Sequence of chain 2.A:
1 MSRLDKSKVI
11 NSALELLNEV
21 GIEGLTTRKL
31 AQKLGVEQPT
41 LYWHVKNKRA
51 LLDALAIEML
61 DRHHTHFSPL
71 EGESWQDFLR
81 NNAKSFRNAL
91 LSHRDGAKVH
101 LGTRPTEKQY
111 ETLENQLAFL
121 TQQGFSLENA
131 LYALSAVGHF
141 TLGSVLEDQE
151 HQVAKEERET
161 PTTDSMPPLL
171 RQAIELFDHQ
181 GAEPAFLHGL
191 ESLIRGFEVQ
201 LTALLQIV

Binding-site contacts:
Ligand atom NZ contacts residue LEU101 of chain 2.A at 3.6 Å.
Ligand atom NZ contacts residue HIS100 of chain 2.A at 3.2 Å (h-bond).
Ligand atom O contacts residue HIS64 of chain 2.A at 3.5 Å (h-bond).
Ligand atom O contacts residue HIS151 of chain 1.A at 3.2 Å.
Ligand atom NE2 contacts residue GLY181 of chain 1.A at 3.6 Å.
Ligand atom CD contacts residue THR103 of chain 2.A at 3.2 Å.
Ligand atom CB contacts residue THR160 of chain 1.A at 3.6 Å.
Ligand atom CB contacts residue ASP178 of chain 1.A at 3.2 Å.
Ligand atom CA contacts residue ASP178 of chain 1.A at 3.5 Å.
Ligand atom NH1 contacts residue ASP178 of chain 1.A at 3.6 Å.
Ligand atom NH1 contacts residue GLY138 of chain 2.A at 3.5 Å.
Ligand atom CE3 contacts residue PRO105 of chain 2.A at 3.6 Å (hydrophobic).
Ligand atom CA contacts residue ILE174 of chain 1.A at 3.6 Å (hydrophobic).
Ligand atom CE2 contacts residue PRO105 of chain 2.A at 3.6 Å (hydrophobic).
Ligand atom CD contacts residue ASP178 of chain 1.A at 3.1 Å.
Ligand atom NH2 contacts residue HIS139 of chain 2.A at 3.4 Å (h-bond).
Ligand atom CZ2 contacts residue LYS155 of chain 1.A at 3.6 Å.
Ligand atom O contacts residue GLN109 of chain 2.A at 3.2 Å.
Ligand atom NZ contacts residue GLY102 of chain 2.A at 2.8 Å (h-bond).
Ligand atom NZ contacts residue THR103 of chain 2.A at 3.1 Å (h-bond).
Ligand atom CG contacts residue THR160 of chain 1.A at 3.5 Å.
Ligand atom NH1 contacts residue LEU134 of chain 2.A at 3.4 Å (h-bond).
Ligand atom O contacts residue GLN109 of chain 2.A at 3.1 Å (h-bond).
Ligand atom CZ2 contacts residue ARG104 of chain 2.A at 3.6 Å.
Ligand atom CD2 contacts residue SER135 of chain 2.A at 3.6 Å.
Ligand atom O contacts residue THR160 of chain 1.A at 3.3 Å.
Ligand atom CA contacts residue GLU147 of chain 1.A at 3.4 Å.
Ligand atom CH2 contacts residue ARG104 of chain 2.A at 3.5 Å.
Ligand atom NH2 contacts residue GLU147 of chain 1.A at 3.4 Å (salt-bridge).
Ligand atom CD2 contacts residue PRO105 of chain 2.A at 3.5 Å (hydrophobic).
Ligand atom CD contacts residue THR163 of chain 1.A at 3.6 Å.
Ligand atom CG contacts residue PHE177 of chain 1.A at 3.5 Å (hydrophobic).
Ligand atom CB contacts residue PHE177 of chain 1.A at 3.5 Å (hydrophobic).
Ligand atom CE contacts residue THR103 of chain 2.A at 3.3 Å.
Ligand atom NE1 contacts residue LYS155 of chain 1.A at 3.6 Å (salt-bridge).
Ligand atom O contacts residue GLN109 of chain 2.A at 3.0 Å (h-bond).
Ligand atom CA contacts residue TYR110 of chain 2.A at 3.5 Å (hydrophobic).
Ligand atom N contacts residue ASP178 of chain 1.A at 2.7 Å (salt-bridge).
Ligand atom CG contacts residue ASP178 of chain 1.A at 3.6 Å.
Ligand atom O contacts residue HIS100 of chain 2.A at 3.4 Å.

Sequence of chain 1.A:
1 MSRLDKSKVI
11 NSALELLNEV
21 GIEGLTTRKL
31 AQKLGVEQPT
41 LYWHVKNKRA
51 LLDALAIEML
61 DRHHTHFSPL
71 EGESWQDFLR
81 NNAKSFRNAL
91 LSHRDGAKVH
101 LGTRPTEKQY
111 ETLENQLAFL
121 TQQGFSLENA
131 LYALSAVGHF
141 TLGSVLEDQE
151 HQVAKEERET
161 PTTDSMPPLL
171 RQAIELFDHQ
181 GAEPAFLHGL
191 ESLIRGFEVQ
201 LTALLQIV

The small molecule below binds the protein below.
Small molecule (SMILES): CC(C)C[C@H](NC(=O)CNC(=O)[C@H](CC1=c2ccccc2=NC1)NC(=O)[C@@H](NC(=O)[C@H](CCC(N)=O)NC(=O)[C@H](CC1=c2ccccc2=NC1)NC(=O)[C@H](CCCN=C(N)N)NC(=O)CNC(=O)[C@@H](N)CCCN=C(N)N)C(C)C)C(=O)N[C@@H](C)C(=O)N[C@@H](CCCCN)C(=O)N[C@@H](CCCN=C(N)N)C(=O)N[C@H](C=O)CS